A protein and the small-molecule ligand that binds it are described below.
Small molecule (SMILES): NC[C@@H](N)C(=O)O

Sequence of chain 1.B:
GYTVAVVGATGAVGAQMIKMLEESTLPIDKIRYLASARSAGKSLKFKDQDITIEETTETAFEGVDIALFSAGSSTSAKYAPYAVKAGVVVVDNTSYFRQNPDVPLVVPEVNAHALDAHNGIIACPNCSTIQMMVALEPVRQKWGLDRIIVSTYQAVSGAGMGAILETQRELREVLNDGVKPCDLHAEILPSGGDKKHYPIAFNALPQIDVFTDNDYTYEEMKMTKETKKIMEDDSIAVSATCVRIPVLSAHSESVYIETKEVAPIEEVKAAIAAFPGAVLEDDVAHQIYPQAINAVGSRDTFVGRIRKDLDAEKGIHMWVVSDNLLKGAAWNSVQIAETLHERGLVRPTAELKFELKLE

Binding-site contacts:
Ligand atom CB contacts residue GLU220 of chain 1.B at 4.3 Å.
Ligand atom CA contacts residue ILE209 of chain 1.B at 4.2 Å (hydrophobic).
Ligand atom O contacts residue GLY159 of chain 1.B at 3.4 Å.
Ligand atom O contacts residue GLU220 of chain 1.B at 3.9 Å.
Ligand atom CB contacts residue ASN127 of chain 1.B at 3.9 Å.
Ligand atom O contacts residue CYS128 of chain 1.B at 3.9 Å.
Ligand atom N contacts residue GLN155 of chain 1.B at 4.1 Å.
Ligand atom NG contacts residue CYS128 of chain 1.B at 3.8 Å.
Ligand atom NG contacts residue GLY159 of chain 1.B at 2.9 Å (h-bond).
Ligand atom N contacts residue GLU220 of chain 1.B at 2.6 Å (salt-bridge).
Ligand atom N contacts residue CYS128 of chain 1.B at 3.1 Å (h-bond).
Ligand atom CA contacts residue GLY159 of chain 1.B at 3.9 Å.
Ligand atom C contacts residue GLY159 of chain 1.B at 3.3 Å.
Ligand atom N contacts residue ASN127 of chain 1.B at 2.9 Å (h-bond).
Ligand atom NG contacts residue NAP1 of chain 1.I at 3.2 Å.
Ligand atom OXT contacts residue GLY159 of chain 1.B at 3.1 Å (h-bond).
Ligand atom C contacts residue ALA160 of chain 1.B at 4.3 Å (hydrophobic).
Ligand atom C contacts residue GLU220 of chain 1.B at 3.9 Å.
Ligand atom CB contacts residue NAP1 of chain 1.I at 4.1 Å.
Ligand atom O contacts residue HIS252 of chain 1.B at 4.0 Å.
Ligand atom CA contacts residue CYS128 of chain 1.B at 4.2 Å (hydrophobic).
Ligand atom C contacts residue ILE209 of chain 1.B at 3.8 Å (hydrophobic).
Ligand atom CA contacts residue ASN127 of chain 1.B at 3.7 Å.
Ligand atom OXT contacts residue ILE209 of chain 1.B at 3.7 Å.
Ligand atom O contacts residue ARG245 of chain 1.B at 3.0 Å (salt-bridge).
Ligand atom CA contacts residue GLU220 of chain 1.B at 3.3 Å.
Ligand atom O contacts residue ILE209 of chain 1.B at 4.2 Å.
Ligand atom OXT contacts residue ALA160 of chain 1.B at 3.7 Å.
Ligand atom CB contacts residue GLY159 of chain 1.B at 3.4 Å.
Ligand atom NG contacts residue ASN127 of chain 1.B at 4.3 Å.
Ligand atom C contacts residue GLN155 of chain 1.B at 4.2 Å.
Ligand atom O contacts residue ALA160 of chain 1.B at 4.4 Å.
Ligand atom OXT contacts residue ARG245 of chain 1.B at 2.7 Å (salt-bridge).
Ligand atom C contacts residue CYS128 of chain 1.B at 4.5 Å (hydrophobic).
Ligand atom C contacts residue ARG245 of chain 1.B at 3.5 Å.
Ligand atom O contacts residue GLN155 of chain 1.B at 3.4 Å (h-bond).